Sequence of chain 1.B:
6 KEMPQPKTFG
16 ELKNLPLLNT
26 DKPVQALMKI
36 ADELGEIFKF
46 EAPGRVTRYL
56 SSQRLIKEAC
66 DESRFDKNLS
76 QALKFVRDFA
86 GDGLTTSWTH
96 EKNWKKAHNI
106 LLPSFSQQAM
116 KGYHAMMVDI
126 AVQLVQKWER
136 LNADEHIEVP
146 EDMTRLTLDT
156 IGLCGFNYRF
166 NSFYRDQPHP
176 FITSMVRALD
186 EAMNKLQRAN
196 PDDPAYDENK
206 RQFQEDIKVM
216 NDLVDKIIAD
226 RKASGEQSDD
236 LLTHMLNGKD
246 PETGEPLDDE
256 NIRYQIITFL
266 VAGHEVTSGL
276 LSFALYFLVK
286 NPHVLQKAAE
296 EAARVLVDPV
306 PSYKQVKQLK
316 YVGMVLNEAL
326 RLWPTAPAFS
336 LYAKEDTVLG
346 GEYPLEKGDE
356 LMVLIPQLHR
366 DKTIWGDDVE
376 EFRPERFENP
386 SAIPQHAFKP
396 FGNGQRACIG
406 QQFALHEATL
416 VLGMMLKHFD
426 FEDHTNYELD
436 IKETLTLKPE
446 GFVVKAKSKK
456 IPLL

Binding-site contacts:
Ligand atom C14 contacts residue TYR54 of chain 1.B at 3.6 Å (hydrophobic).
Ligand atom C3 contacts residue HOA1 of chain 1.H at 3.6 Å.
Ligand atom C17 contacts residue VAL29 of chain 1.B at 3.6 Å (hydrophobic).
Ligand atom C23 contacts residue PRO28 of chain 1.B at 3.8 Å (hydrophobic).
Ligand atom C3 contacts residue HEM1 of chain 1.G at 3.6 Å.
Ligand atom C21 contacts residue LEU191 of chain 1.B at 3.6 Å (hydrophobic).
Ligand atom O15 contacts residue MET357 of chain 1.B at 3.8 Å.
Ligand atom O16 contacts residue TYR54 of chain 1.B at 4.0 Å.
Ligand atom N2 contacts residue HOA1 of chain 1.H at 2.7 Å (h-bond).
Ligand atom N5 contacts residue ALA331 of chain 1.B at 4.2 Å.
Ligand atom C19 contacts residue PRO28 of chain 1.B at 3.8 Å (hydrophobic).
Ligand atom O24 contacts residue ALA333 of chain 1.B at 3.4 Å.
Ligand atom N2 contacts residue HEM1 of chain 1.G at 3.8 Å.
Ligand atom C8 contacts residue ALA333 of chain 1.B at 4.0 Å (hydrophobic).
Ligand atom C1 contacts residue HOA1 of chain 1.H at 3.5 Å.
Ligand atom N2 contacts residue ALA331 of chain 1.B at 3.5 Å.
Ligand atom C7 contacts residue LEU78 of chain 1.B at 4.0 Å (hydrophobic).
Ligand atom C09 contacts residue LEU440 of chain 1.B at 3.5 Å (hydrophobic).
Ligand atom C8 contacts residue LEU440 of chain 1.B at 4.1 Å (hydrophobic).
Ligand atom O15 contacts residue TYR54 of chain 1.B at 2.5 Å (h-bond).
Ligand atom O24 contacts residue MET357 of chain 1.B at 3.6 Å.
Ligand atom C22 contacts residue MET188 of chain 1.B at 4.1 Å (hydrophobic).
Ligand atom C4 contacts residue HEM1 of chain 1.G at 4.2 Å.
Ligand atom C18 contacts residue PRO28 of chain 1.B at 4.0 Å (hydrophobic).
Ligand atom C13 contacts residue ALA333 of chain 1.B at 4.0 Å (hydrophobic).
Ligand atom C21 contacts residue PRO28 of chain 1.B at 3.6 Å (hydrophobic).
Ligand atom C3 contacts residue ALA331 of chain 1.B at 4.2 Å (hydrophobic).
Ligand atom C22 contacts residue THR439 of chain 1.B at 4.0 Å.
Ligand atom C20 contacts residue LEU191 of chain 1.B at 4.1 Å (hydrophobic).
Ligand atom C22 contacts residue LEU191 of chain 1.B at 4.1 Å (hydrophobic).
Ligand atom C14 contacts residue MET357 of chain 1.B at 4.1 Å (hydrophobic).
Ligand atom C3 contacts residue THR90 of chain 1.B at 4.0 Å.
Ligand atom C22 contacts residue PRO28 of chain 1.B at 3.6 Å (hydrophobic).
Ligand atom O15 contacts residue LEU32 of chain 1.B at 3.8 Å.
Ligand atom C20 contacts residue PRO28 of chain 1.B at 3.8 Å (hydrophobic).
Ligand atom C11 contacts residue ALA333 of chain 1.B at 4.1 Å (hydrophobic).
Ligand atom C17 contacts residue LEU32 of chain 1.B at 4.1 Å (hydrophobic).
Ligand atom C10 contacts residue ALA77 of chain 1.B at 3.5 Å (hydrophobic).
Ligand atom C1 contacts residue VAL271 of chain 1.B at 4.2 Å (hydrophobic).
Ligand atom C1 contacts residue ALA331 of chain 1.B at 3.6 Å (hydrophobic).

A small-molecule ligand and the protein it binds are described below.
Small molecule (SMILES): O=C(CCCCCn1ccnc1)N[C@@H](Cc1ccccc1)C(=O)O